This protein binds this small molecule.
Small molecule (SMILES): O=c1[nH]cnc2c1ncn2[C@@H]1O[C@H](COP(=O)(O)O)[C@@H](O)[C@H]1O

Binding-site contacts:
Ligand atom O3P contacts residue GLY371 of chain 1.D at 3.3 Å (h-bond).
Ligand atom C2 contacts residue CYS336 of chain 1.D at 2.1 Å (hydrophobic).
Ligand atom O1P contacts residue TYR416 of chain 1.D at 3.2 Å (h-bond).
Ligand atom O3P contacts residue GLY333 of chain 1.D at 3.3 Å.
Ligand atom N1 contacts residue CYS336 of chain 1.D at 3.0 Å (h-bond).
Ligand atom C6 contacts residue CYS336 of chain 1.D at 3.5 Å (hydrophobic).
Ligand atom C2' contacts residue ASP369 of chain 1.D at 3.4 Å.
Ligand atom O2P contacts residue GLY370 of chain 1.D at 3.5 Å (h-bond).
Ligand atom C5 contacts residue ILE335 of chain 1.D at 3.5 Å (hydrophobic).
Ligand atom O3' contacts residue ARG327 of chain 1.D at 3.1 Å (salt-bridge).
Ligand atom C2' contacts residue ARG327 of chain 1.D at 3.5 Å.
Ligand atom O5' contacts residue TYR416 of chain 1.D at 3.6 Å (h-bond).
Ligand atom C8 contacts residue MET75 of chain 1.D at 3.5 Å (hydrophobic).
Ligand atom C3' contacts residue ASP369 of chain 1.D at 3.4 Å.
Ligand atom C3' contacts residue SER73 of chain 1.D at 3.2 Å.
Ligand atom N1 contacts residue GLN446 of chain 1.D at 2.8 Å (h-bond).
Ligand atom C4 contacts residue CYS336 of chain 1.D at 2.5 Å (hydrophobic).
Ligand atom O3' contacts residue SER73 of chain 1.D at 3.1 Å (h-bond).
Ligand atom C2 contacts residue GLN446 of chain 1.D at 3.3 Å.
Ligand atom C6 contacts residue GLY420 of chain 1.D at 3.6 Å.
Ligand atom O1P contacts residue GLY392 of chain 1.D at 3.5 Å.
Ligand atom O6 contacts residue GLY420 of chain 1.D at 2.4 Å (h-bond).
Ligand atom O3' contacts residue ASP369 of chain 1.D at 2.5 Å (salt-bridge).
Ligand atom N9 contacts residue CYS336 of chain 1.D at 3.3 Å (h-bond).
Ligand atom O2' contacts residue ASP369 of chain 1.D at 2.5 Å (salt-bridge).
Ligand atom C8 contacts residue ILE335 of chain 1.D at 3.5 Å (hydrophobic).
Ligand atom O2P contacts residue GLY392 of chain 1.D at 3.2 Å (h-bond).
Ligand atom O1P contacts residue SER334 of chain 1.D at 2.8 Å (h-bond).
Ligand atom C5 contacts residue CYS336 of chain 1.D at 3.3 Å (hydrophobic).
Ligand atom C2 contacts residue THR338 of chain 1.D at 3.5 Å.
Ligand atom O6 contacts residue GLY418 of chain 1.D at 3.5 Å.
Ligand atom N3 contacts residue CYS336 of chain 1.D at 1.6 Å (h-bond).
Ligand atom N7 contacts residue MET419 of chain 1.D at 3.2 Å (h-bond).
Ligand atom O6 contacts residue MET419 of chain 1.D at 2.9 Å (h-bond).
Ligand atom P contacts residue SER334 of chain 1.D at 3.5 Å.
Ligand atom O1P contacts residue SER393 of chain 1.D at 2.8 Å (h-bond).
Ligand atom O3P contacts residue GLY370 of chain 1.D at 3.4 Å.
Ligand atom O3P contacts residue SER334 of chain 1.D at 2.5 Å (h-bond).
Ligand atom N7 contacts residue ILE335 of chain 1.D at 3.4 Å.
Ligand atom C3' contacts residue ARG327 of chain 1.D at 3.6 Å.

Sequence of chain 1.D:
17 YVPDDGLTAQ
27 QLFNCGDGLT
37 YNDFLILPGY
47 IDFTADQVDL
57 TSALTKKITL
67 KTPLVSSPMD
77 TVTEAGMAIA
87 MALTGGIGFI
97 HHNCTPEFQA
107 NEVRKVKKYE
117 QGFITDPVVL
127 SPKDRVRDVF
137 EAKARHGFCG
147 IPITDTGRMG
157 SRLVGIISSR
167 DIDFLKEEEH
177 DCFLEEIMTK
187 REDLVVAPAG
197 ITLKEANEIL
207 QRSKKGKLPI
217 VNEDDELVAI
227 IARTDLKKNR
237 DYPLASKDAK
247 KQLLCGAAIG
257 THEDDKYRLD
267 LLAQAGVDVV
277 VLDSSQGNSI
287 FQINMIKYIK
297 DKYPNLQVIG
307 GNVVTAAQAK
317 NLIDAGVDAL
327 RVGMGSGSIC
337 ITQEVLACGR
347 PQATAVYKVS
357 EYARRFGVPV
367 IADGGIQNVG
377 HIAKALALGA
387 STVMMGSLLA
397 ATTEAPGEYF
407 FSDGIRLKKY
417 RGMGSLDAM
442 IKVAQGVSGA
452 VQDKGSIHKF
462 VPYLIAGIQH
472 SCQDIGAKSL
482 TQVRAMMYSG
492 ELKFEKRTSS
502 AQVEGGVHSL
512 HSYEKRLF